A small-molecule ligand and the protein it binds are described below.
Small molecule (SMILES): CN(CCF)C(=O)c1cnn(C)c1C(=O)Nc1ccn2nc(-c3ccccc3)nc2c1

Sequence of chain 1.B:
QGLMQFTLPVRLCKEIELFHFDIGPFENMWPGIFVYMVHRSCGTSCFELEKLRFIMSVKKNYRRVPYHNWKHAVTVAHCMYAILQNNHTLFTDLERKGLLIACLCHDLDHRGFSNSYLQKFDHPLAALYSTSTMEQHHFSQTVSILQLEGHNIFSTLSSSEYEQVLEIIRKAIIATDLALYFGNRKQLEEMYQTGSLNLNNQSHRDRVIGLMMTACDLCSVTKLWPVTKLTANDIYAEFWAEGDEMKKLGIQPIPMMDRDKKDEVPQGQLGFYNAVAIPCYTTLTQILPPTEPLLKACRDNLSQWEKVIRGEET

Binding-site contacts:
Ligand atom C01 contacts residue PHE283 of chain 1.B at 3.7 Å (hydrophobic).
Ligand atom N14 contacts residue TYR247 of chain 1.B at 2.5 Å (h-bond).
Ligand atom O23 contacts residue GLN280 of chain 1.B at 2.9 Å (h-bond).
Ligand atom C13 contacts residue GLY279 of chain 1.B at 3.5 Å.
Ligand atom C07 contacts residue PHE283 of chain 1.B at 3.1 Å (hydrophobic).
Ligand atom C02 contacts residue PHE283 of chain 1.B at 3.8 Å (hydrophobic).
Ligand atom C13 contacts residue MET267 of chain 1.B at 3.7 Å (hydrophobic).
Ligand atom F31 contacts residue HIS79 of chain 1.B at 3.6 Å.
Ligand atom C24 contacts residue ILE246 of chain 1.B at 3.6 Å (hydrophobic).
Ligand atom C08 contacts residue MET267 of chain 1.B at 3.3 Å (hydrophobic).
Ligand atom C28 contacts residue TYR78 of chain 1.B at 3.9 Å (hydrophobic).
Ligand atom C09 contacts residue TYR247 of chain 1.B at 3.5 Å (hydrophobic).
Ligand atom C18 contacts residue GLU275 of chain 1.B at 3.5 Å.
Ligand atom C24 contacts residue VAL232 of chain 1.B at 3.6 Å (hydrophobic).
Ligand atom C20 contacts residue GLY279 of chain 1.B at 3.8 Å.
Ligand atom C22 contacts residue PHE283 of chain 1.B at 3.9 Å (hydrophobic).
Ligand atom N04 contacts residue ILE246 of chain 1.B at 3.5 Å.
Ligand atom C15 contacts residue MET267 of chain 1.B at 3.8 Å (hydrophobic).
Ligand atom C10 contacts residue TYR247 of chain 1.B at 3.3 Å (hydrophobic).
Ligand atom N14 contacts residue MET267 of chain 1.B at 3.8 Å.
Ligand atom N12 contacts residue MET267 of chain 1.B at 3.5 Å.
Ligand atom N05 contacts residue PHE283 of chain 1.B at 3.7 Å.
Ligand atom N14 contacts residue GLY279 of chain 1.B at 3.9 Å.
Ligand atom C13 contacts residue TYR247 of chain 1.B at 3.7 Å (hydrophobic).
Ligand atom C09 contacts residue GLN280 of chain 1.B at 3.5 Å.
Ligand atom N11 contacts residue GLY279 of chain 1.B at 3.9 Å.
Ligand atom C18 contacts residue PRO266 of chain 1.B at 3.8 Å (hydrophobic).
Ligand atom C09 contacts residue PHE250 of chain 1.B at 3.8 Å (hydrophobic).
Ligand atom C01 contacts residue ILE246 of chain 1.B at 3.9 Å (hydrophobic).
Ligand atom C06 contacts residue PHE283 of chain 1.B at 3.5 Å (hydrophobic).
Ligand atom C17 contacts residue GLU275 of chain 1.B at 3.5 Å.
Ligand atom N11 contacts residue MET267 of chain 1.B at 3.4 Å (h-bond).
Ligand atom C03 contacts residue LEU229 of chain 1.B at 3.5 Å (hydrophobic).
Ligand atom C19 contacts residue PRO266 of chain 1.B at 3.5 Å (hydrophobic).
Ligand atom N05 contacts residue ILE246 of chain 1.B at 3.4 Å.
Ligand atom O27 contacts residue PHE283 of chain 1.B at 3.5 Å.
Ligand atom C15 contacts residue GLY279 of chain 1.B at 3.4 Å.
Ligand atom C10 contacts residue MET267 of chain 1.B at 3.6 Å (hydrophobic).
Ligand atom N21 contacts residue PHE283 of chain 1.B at 3.4 Å.
Ligand atom C07 contacts residue MET267 of chain 1.B at 3.8 Å (hydrophobic).